Binding-site contacts:
Ligand atom C8 contacts residue ASP243 of chain 1.C at 3.9 Å.
Ligand atom C1 contacts residue ASN242 of chain 1.C at 3.6 Å.
Ligand atom C8 contacts residue SER223 of chain 1.E at 3.1 Å.
Ligand atom O4 contacts residue ASN242 of chain 1.C at 2.7 Å (h-bond).
Ligand atom O7 contacts residue ALA244 of chain 1.C at 4.2 Å.
Ligand atom C6 contacts residue ASN242 of chain 1.C at 3.8 Å.
Ligand atom O7 contacts residue ASN242 of chain 1.C at 3.3 Å (h-bond).
Ligand atom N2 contacts residue ASN171 of chain 1.C at 3.1 Å (h-bond).
Ligand atom N2 contacts residue ASN242 of chain 1.C at 2.8 Å (h-bond).
Ligand atom C8 contacts residue ALA244 of chain 1.C at 3.1 Å (hydrophobic).
Ligand atom C8 contacts residue ASN242 of chain 1.C at 4.1 Å.
Ligand atom C7 contacts residue ALA244 of chain 1.C at 3.8 Å (hydrophobic).
Ligand atom C7 contacts residue ASN242 of chain 1.C at 3.9 Å.
Ligand atom C5 contacts residue ASN171 of chain 1.C at 3.5 Å.
Ligand atom C3 contacts residue ASN242 of chain 1.C at 3.4 Å.
Ligand atom C4 contacts residue ASN242 of chain 1.C at 3.2 Å.
Ligand atom O5 contacts residue ASN171 of chain 1.C at 2.2 Å (h-bond).
Ligand atom C7 contacts residue ASN171 of chain 1.C at 3.7 Å.
Ligand atom C5 contacts residue ASN242 of chain 1.C at 3.1 Å.
Ligand atom C2 contacts residue ASN171 of chain 1.C at 2.6 Å.
Ligand atom O3 contacts residue ASN242 of chain 1.C at 4.0 Å.
Ligand atom C3 contacts residue ASN171 of chain 1.C at 3.9 Å.
Ligand atom O7 contacts residue ASN171 of chain 1.C at 3.8 Å.
Ligand atom C4 contacts residue ASN171 of chain 1.C at 4.2 Å.
Ligand atom N2 contacts residue ALA244 of chain 1.C at 4.1 Å.
Ligand atom N2 contacts residue ASP243 of chain 1.C at 4.3 Å.
Ligand atom O5 contacts residue ASN242 of chain 1.C at 4.3 Å.
Ligand atom C1 contacts residue ASN171 of chain 1.C at 1.6 Å.
Ligand atom C2 contacts residue ASN242 of chain 1.C at 3.4 Å.

A small-molecule ligand and the protein it binds are described below.
Small molecule (SMILES): CC(=O)N[C@H]1[C@H](O[C@H]2[C@H](O)[C@@H](NC(C)=O)CO[C@@H]2CO)O[C@H](CO)[C@@H](O)[C@@H]1O

Sequence of chain 1.C:
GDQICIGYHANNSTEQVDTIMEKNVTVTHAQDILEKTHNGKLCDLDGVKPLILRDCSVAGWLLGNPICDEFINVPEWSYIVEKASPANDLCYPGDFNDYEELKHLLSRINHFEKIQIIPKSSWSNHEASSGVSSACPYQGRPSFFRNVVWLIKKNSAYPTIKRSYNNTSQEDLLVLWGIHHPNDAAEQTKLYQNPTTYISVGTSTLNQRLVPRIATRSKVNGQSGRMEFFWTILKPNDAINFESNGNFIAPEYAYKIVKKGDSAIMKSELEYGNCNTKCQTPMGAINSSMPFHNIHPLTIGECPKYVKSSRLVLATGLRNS

Sequence of chain 1.E:
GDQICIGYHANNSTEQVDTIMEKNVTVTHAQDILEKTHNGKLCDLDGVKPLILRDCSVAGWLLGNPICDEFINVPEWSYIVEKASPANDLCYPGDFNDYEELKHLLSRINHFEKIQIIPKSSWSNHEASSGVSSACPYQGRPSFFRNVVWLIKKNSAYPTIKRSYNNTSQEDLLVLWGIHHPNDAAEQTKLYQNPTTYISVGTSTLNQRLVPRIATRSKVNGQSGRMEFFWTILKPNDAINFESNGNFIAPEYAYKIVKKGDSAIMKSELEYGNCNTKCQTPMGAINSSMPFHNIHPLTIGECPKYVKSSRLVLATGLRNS